Sequence of chain 41.A:
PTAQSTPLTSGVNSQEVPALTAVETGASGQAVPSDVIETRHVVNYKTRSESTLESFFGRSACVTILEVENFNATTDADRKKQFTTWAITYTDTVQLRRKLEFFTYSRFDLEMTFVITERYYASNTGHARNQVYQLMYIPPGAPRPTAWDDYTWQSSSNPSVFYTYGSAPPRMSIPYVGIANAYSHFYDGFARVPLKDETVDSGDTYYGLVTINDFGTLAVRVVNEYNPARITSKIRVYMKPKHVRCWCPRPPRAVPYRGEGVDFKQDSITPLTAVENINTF

Sequence of chain 45.A:
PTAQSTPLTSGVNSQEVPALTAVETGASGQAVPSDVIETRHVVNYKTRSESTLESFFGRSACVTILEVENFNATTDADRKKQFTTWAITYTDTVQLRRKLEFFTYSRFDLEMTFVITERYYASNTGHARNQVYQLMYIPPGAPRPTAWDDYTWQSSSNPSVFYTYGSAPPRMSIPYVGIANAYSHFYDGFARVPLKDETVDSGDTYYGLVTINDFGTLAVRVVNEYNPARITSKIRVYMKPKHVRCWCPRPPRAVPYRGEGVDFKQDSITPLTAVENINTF

A protein and the small-molecule ligand that binds it are described below.
Small molecule (SMILES): CC(=O)N[C@H]1[C@H]([C@H](O)[C@H](O)CO)O[C@@](O)(C(=O)O)C[C@@H]1O

Binding-site contacts:
Ligand atom C7 contacts residue TYR145 of chain 41.A at 3.9 Å (hydrophobic).
Ligand atom O4 contacts residue PRO252 of chain 45.A at 3.6 Å.
Ligand atom C6 contacts residue ALA146 of chain 41.A at 4.2 Å (hydrophobic).
Ligand atom C3 contacts residue PRO252 of chain 45.A at 3.8 Å (hydrophobic).
Ligand atom C11 contacts residue TYR250 of chain 45.A at 3.7 Å (hydrophobic).
Ligand atom C10 contacts residue TYR250 of chain 45.A at 3.5 Å (hydrophobic).
Ligand atom C11 contacts residue TYR145 of chain 41.A at 3.7 Å (hydrophobic).
Ligand atom N5 contacts residue TYR250 of chain 45.A at 4.4 Å.
Ligand atom O1B contacts residue PRO252 of chain 45.A at 3.3 Å.
Ligand atom C9 contacts residue TYR145 of chain 41.A at 4.4 Å (hydrophobic).
Ligand atom O4 contacts residue TYR145 of chain 41.A at 4.2 Å.
Ligand atom N5 contacts residue TYR145 of chain 41.A at 2.6 Å (h-bond).
Ligand atom O4 contacts residue ASN251 of chain 45.A at 4.1 Å.
Ligand atom C4 contacts residue TYR145 of chain 41.A at 3.6 Å (hydrophobic).
Ligand atom O1A contacts residue SER147 of chain 41.A at 3.1 Å (h-bond).
Ligand atom C6 contacts residue TYR145 of chain 41.A at 3.4 Å (hydrophobic).
Ligand atom C8 contacts residue ALA146 of chain 41.A at 4.5 Å (hydrophobic).
Ligand atom C1 contacts residue SER147 of chain 41.A at 3.6 Å.
Ligand atom O1A contacts residue ASN148 of chain 41.A at 4.3 Å.
Ligand atom C4 contacts residue PRO252 of chain 45.A at 3.7 Å (hydrophobic).
Ligand atom C5 contacts residue TYR145 of chain 41.A at 3.3 Å (hydrophobic).
Ligand atom C11 contacts residue ARG143 of chain 41.A at 4.0 Å.
Ligand atom C1 contacts residue PRO252 of chain 45.A at 4.0 Å (hydrophobic).
Ligand atom O1B contacts residue SER147 of chain 41.A at 2.7 Å (h-bond).
Ligand atom O1B contacts residue ALA146 of chain 41.A at 4.3 Å.
Ligand atom O8 contacts residue ALA146 of chain 41.A at 3.3 Å.
Ligand atom O4 contacts residue TYR250 of chain 45.A at 3.4 Å.
Ligand atom O10 contacts residue TYR250 of chain 45.A at 2.8 Å (h-bond).
Ligand atom C1 contacts residue ALA146 of chain 41.A at 4.0 Å (hydrophobic).
Ligand atom C10 contacts residue TYR145 of chain 41.A at 3.6 Å (hydrophobic).
Ligand atom O1A contacts residue ALA146 of chain 41.A at 3.2 Å.